This protein binds this small molecule.
Small molecule (SMILES): NS(=O)(=O)c1nnc(NS(=O)(=O)c2ccccc2)s1

Binding-site contacts:
Ligand atom O3 contacts residue TRP188 of chain 1.C at 3.5 Å.
Ligand atom O2 contacts residue GOL1 of chain 1.R at 4.0 Å.
Ligand atom O4 contacts residue TRP188 of chain 1.C at 4.0 Å.
Ligand atom O1 contacts residue ASN95 of chain 1.C at 3.2 Å (h-bond).
Ligand atom C5 contacts residue ASP94 of chain 1.C at 3.7 Å.
Ligand atom S3 contacts residue ZN1 of chain 1.O at 3.3 Å.
Ligand atom O4 contacts residue HIS97 of chain 1.C at 3.0 Å (h-bond).
Ligand atom O2 contacts residue LYS75 of chain 1.C at 3.8 Å.
Ligand atom N3 contacts residue LEU177 of chain 1.C at 3.9 Å.
Ligand atom C8 contacts residue HIS97 of chain 1.C at 4.0 Å.
Ligand atom O4 contacts residue VAL118 of chain 1.C at 3.9 Å.
Ligand atom N4 contacts residue GOL1 of chain 1.R at 3.6 Å.
Ligand atom N2 contacts residue ALA179 of chain 1.C at 4.0 Å.
Ligand atom N1 contacts residue GOL1 of chain 1.R at 3.6 Å.
Ligand atom C3 contacts residue LEU126 of chain 1.C at 3.9 Å (hydrophobic).
Ligand atom C4 contacts residue LYS120 of chain 1.C at 3.9 Å.
Ligand atom O3 contacts residue THR178 of chain 1.C at 2.6 Å (h-bond).
Ligand atom S3 contacts residue THR178 of chain 1.C at 3.5 Å (h-bond).
Ligand atom N4 contacts residue ZN1 of chain 1.O at 2.2 Å.
Ligand atom N4 contacts residue HIS97 of chain 1.C at 3.4 Å (h-bond).
Ligand atom S3 contacts residue HIS97 of chain 1.C at 3.6 Å.
Ligand atom S2 contacts residue GOL1 of chain 1.R at 3.5 Å.
Ligand atom N4 contacts residue THR178 of chain 1.C at 2.3 Å (h-bond).
Ligand atom O1 contacts residue GOL1 of chain 1.R at 3.3 Å.
Ligand atom O4 contacts residue ZN1 of chain 1.O at 3.2 Å.
Ligand atom N3 contacts residue GOL1 of chain 1.R at 3.2 Å (h-bond).
Ligand atom O4 contacts residue VAL128 of chain 1.C at 3.8 Å.
Ligand atom S2 contacts residue HIS97 of chain 1.C at 3.8 Å.
Ligand atom S1 contacts residue GOL1 of chain 1.R at 4.0 Å.
Ligand atom O4 contacts residue HIS116 of chain 1.C at 3.8 Å.
Ligand atom C8 contacts residue GOL1 of chain 1.R at 3.3 Å.
Ligand atom C5 contacts residue ASN95 of chain 1.C at 4.0 Å.
Ligand atom N4 contacts residue HIS116 of chain 1.C at 3.6 Å.
Ligand atom N2 contacts residue LEU177 of chain 1.C at 3.8 Å.
Ligand atom N4 contacts residue HIS99 of chain 1.C at 3.1 Å (h-bond).
Ligand atom O3 contacts residue LEU177 of chain 1.C at 3.2 Å.
Ligand atom C7 contacts residue GOL1 of chain 1.R at 3.4 Å.
Ligand atom N3 contacts residue ALA179 of chain 1.C at 3.7 Å.
Ligand atom C3 contacts residue LYS120 of chain 1.C at 4.0 Å.
Ligand atom N2 contacts residue GOL1 of chain 1.R at 3.4 Å (h-bond).

Sequence of chain 1.C:
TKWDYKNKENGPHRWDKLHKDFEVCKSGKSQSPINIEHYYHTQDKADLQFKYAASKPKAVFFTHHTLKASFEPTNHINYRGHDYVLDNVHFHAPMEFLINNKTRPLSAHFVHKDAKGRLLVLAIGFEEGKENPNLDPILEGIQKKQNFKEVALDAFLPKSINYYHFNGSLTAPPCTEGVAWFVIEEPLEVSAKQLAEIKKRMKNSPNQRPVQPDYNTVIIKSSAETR